Sequence of chain 1.A:
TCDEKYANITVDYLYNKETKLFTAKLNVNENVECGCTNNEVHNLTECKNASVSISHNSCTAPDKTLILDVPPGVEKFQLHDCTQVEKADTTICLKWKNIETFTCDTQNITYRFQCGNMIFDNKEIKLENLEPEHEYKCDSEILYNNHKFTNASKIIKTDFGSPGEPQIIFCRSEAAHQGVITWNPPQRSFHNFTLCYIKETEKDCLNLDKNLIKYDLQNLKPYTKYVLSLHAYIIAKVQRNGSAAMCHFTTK

Binding-site contacts:
Ligand atom O5 contacts residue ASN51 of chain 1.A at 2.3 Å (h-bond).
Ligand atom O7 contacts residue ASN51 of chain 1.A at 3.4 Å (h-bond).
Ligand atom O7 contacts residue LEU26 of chain 1.A at 3.6 Å.
Ligand atom C8 contacts residue ASN51 of chain 1.A at 4.5 Å.
Ligand atom C3 contacts residue ASN51 of chain 1.A at 3.8 Å.
Ligand atom C7 contacts residue ASN51 of chain 1.A at 3.3 Å.
Ligand atom C5 contacts residue ASN51 of chain 1.A at 3.6 Å.
Ligand atom C1 contacts residue ASN51 of chain 1.A at 1.4 Å.
Ligand atom C2 contacts residue ASN51 of chain 1.A at 2.5 Å.
Ligand atom N2 contacts residue ASN51 of chain 1.A at 2.9 Å (h-bond).
Ligand atom C4 contacts residue ASN51 of chain 1.A at 4.2 Å.
Ligand atom O5 contacts residue HIS50 of chain 1.A at 4.2 Å.
Ligand atom O6 contacts residue HIS50 of chain 1.A at 3.5 Å.

A small-molecule ligand and the protein it binds are described below.
Small molecule (SMILES): CC(=O)N[C@@H]1[C@@H](O)[C@H](O)[C@@H](CO)O[C@H]1O